This small molecule binds to this protein.
Small molecule (SMILES): COc1ccc(Oc2cccc([C@@H](C)Nc3nc4n(n3)C(=O)CC(C)=N4)c2)cc1

Binding-site contacts:
Ligand atom C1 contacts residue MET74 of chain 2.B at 3.7 Å (hydrophobic).
Ligand atom C19 contacts residue VAL135 of chain 3.B at 3.8 Å (hydrophobic).
Ligand atom C14 contacts residue ASP72 of chain 2.B at 3.4 Å.
Ligand atom C2 contacts residue PRO8 of chain 2.B at 3.8 Å (hydrophobic).
Ligand atom C7 contacts residue ALA37 of chain 2.B at 3.6 Å (hydrophobic).
Ligand atom C3 contacts residue PRO8 of chain 2.B at 3.6 Å (hydrophobic).
Ligand atom C5 contacts residue MET74 of chain 2.B at 3.5 Å (hydrophobic).
Ligand atom N4 contacts residue LEU73 of chain 2.B at 3.4 Å.
Ligand atom C15 contacts residue MET74 of chain 2.B at 3.8 Å (hydrophobic).
Ligand atom C2 contacts residue ARG88 of chain 2.B at 3.6 Å.
Ligand atom C19 contacts residue ASN106 of chain 2.B at 3.5 Å.
Ligand atom C14 contacts residue SER39 of chain 2.B at 3.4 Å.
Ligand atom O contacts residue ASN106 of chain 2.B at 3.1 Å (h-bond).
Ligand atom O1 contacts residue PHE70 of chain 2.B at 3.7 Å.
Ligand atom C9 contacts residue ALA37 of chain 2.B at 3.8 Å (hydrophobic).
Ligand atom C14 contacts residue SER71 of chain 2.B at 3.5 Å.
Ligand atom N contacts residue ASP72 of chain 2.B at 3.2 Å (salt-bridge).
Ligand atom N4 contacts residue MET74 of chain 2.B at 2.9 Å (h-bond).
Ligand atom O2 contacts residue GLU134 of chain 3.B at 3.6 Å.
Ligand atom C6 contacts residue MET74 of chain 2.B at 3.8 Å (hydrophobic).
Ligand atom C8 contacts residue ALA37 of chain 2.B at 3.7 Å (hydrophobic).
Ligand atom C contacts residue GLU99 of chain 2.B at 3.7 Å.
Ligand atom N3 contacts residue LEU73 of chain 2.B at 3.5 Å.
Ligand atom C11 contacts residue ALA37 of chain 2.B at 3.8 Å (hydrophobic).
Ligand atom C12 contacts residue PHE70 of chain 2.B at 3.7 Å (hydrophobic).
Ligand atom O contacts residue MET74 of chain 2.B at 3.8 Å.
Ligand atom C9 contacts residue PG41 of chain 2.N at 3.7 Å.
Ligand atom O2 contacts residue PG41 of chain 2.N at 3.4 Å (h-bond).
Ligand atom C contacts residue LEU102 of chain 2.B at 3.8 Å (hydrophobic).
Ligand atom C4 contacts residue PG41 of chain 2.N at 3.8 Å.
Ligand atom C12 contacts residue ALA37 of chain 2.B at 3.6 Å (hydrophobic).
Ligand atom C9 contacts residue THR10 of chain 2.B at 3.7 Å.
Ligand atom C contacts residue ASN106 of chain 2.B at 3.4 Å.
Ligand atom C contacts residue ARG88 of chain 2.B at 3.4 Å.
Ligand atom C5 contacts residue PG41 of chain 2.N at 3.8 Å.
Ligand atom C10 contacts residue ALA37 of chain 2.B at 3.8 Å (hydrophobic).
Ligand atom C10 contacts residue SER39 of chain 2.B at 3.8 Å.
Ligand atom N1 contacts residue HIS138 of chain 3.B at 3.7 Å.
Ligand atom N contacts residue HIS138 of chain 3.B at 3.8 Å.
Ligand atom C20 contacts residue LEU73 of chain 2.B at 3.7 Å (hydrophobic).

Sequence of chain 3.B:
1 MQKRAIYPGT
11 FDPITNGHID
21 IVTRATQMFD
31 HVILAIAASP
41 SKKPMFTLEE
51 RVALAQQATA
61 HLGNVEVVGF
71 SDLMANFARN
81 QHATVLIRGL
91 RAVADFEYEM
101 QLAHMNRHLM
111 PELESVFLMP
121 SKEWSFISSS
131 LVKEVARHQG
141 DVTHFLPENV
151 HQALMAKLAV

Sequence of chain 2.B:
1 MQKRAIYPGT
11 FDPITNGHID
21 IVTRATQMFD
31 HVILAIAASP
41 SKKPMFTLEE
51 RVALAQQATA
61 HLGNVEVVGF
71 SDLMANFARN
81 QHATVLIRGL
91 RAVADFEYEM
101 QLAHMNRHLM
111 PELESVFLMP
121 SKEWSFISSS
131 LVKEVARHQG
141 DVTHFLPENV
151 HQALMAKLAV